Binding-site contacts:
Ligand atom NE contacts residue TYR185 of chain 1.A at 3.4 Å (h-bond).
Ligand atom CD2 contacts residue ALA82 of chain 1.A at 3.3 Å (hydrophobic).
Ligand atom CE1 contacts residue MET45 of chain 1.A at 3.4 Å (hydrophobic).
Ligand atom NE contacts residue PHE373 of chain 1.A at 3.5 Å.
Ligand atom NH1 contacts residue ARG376 of chain 1.A at 3.7 Å.
Ligand atom NE contacts residue GLN85 of chain 1.A at 3.1 Å (h-bond).
Ligand atom CB contacts residue TRP52 of chain 1.A at 3.3 Å (hydrophobic).
Ligand atom CD2 contacts residue GLY49 of chain 1.A at 3.6 Å.
Ligand atom CG contacts residue ALA82 of chain 1.A at 3.6 Å (hydrophobic).
Ligand atom CD contacts residue PHE373 of chain 1.A at 3.4 Å (hydrophobic).
Ligand atom CE1 contacts residue ASN34 of chain 1.A at 3.6 Å.
Ligand atom CD2 contacts residue LEU83 of chain 1.A at 3.6 Å (hydrophobic).
Ligand atom O contacts residue TRP52 of chain 1.A at 3.3 Å (h-bond).
Ligand atom C contacts residue PHE23 of chain 1.A at 3.6 Å (hydrophobic).
Ligand atom C contacts residue SER30 of chain 1.A at 3.4 Å.
Ligand atom CB contacts residue ALA82 of chain 1.A at 3.7 Å (hydrophobic).
Ligand atom CE1 contacts residue GLY49 of chain 1.A at 3.6 Å.
Ligand atom O contacts residue LEU56 of chain 1.A at 3.6 Å.
Ligand atom NH2 contacts residue GLY335 of chain 1.A at 3.6 Å.
Ligand atom CG contacts residue GLY49 of chain 1.A at 3.7 Å.
Ligand atom CG contacts residue PHE373 of chain 1.A at 3.5 Å (hydrophobic).
Ligand atom NH2 contacts residue GLN85 of chain 1.A at 2.5 Å (h-bond).
Ligand atom CD1 contacts residue LEU374 of chain 1.A at 3.7 Å (hydrophobic).
Ligand atom O contacts residue ASN34 of chain 1.A at 3.3 Å (h-bond).
Ligand atom CD contacts residue TYR185 of chain 1.A at 3.7 Å (hydrophobic).
Ligand atom O contacts residue ASN377 of chain 1.A at 2.9 Å (h-bond).
Ligand atom O contacts residue SER30 of chain 1.A at 2.3 Å (h-bond).
Ligand atom O contacts residue PHE23 of chain 1.A at 3.7 Å.
Ligand atom CD1 contacts residue ALA82 of chain 1.A at 3.4 Å (hydrophobic).
Ligand atom NH1 contacts residue ASP333 of chain 1.A at 3.0 Å (salt-bridge).
Ligand atom CG2 contacts residue SER27 of chain 1.A at 3.5 Å.
Ligand atom OH contacts residue ASN34 of chain 1.A at 3.5 Å (h-bond).
Ligand atom NH2 contacts residue ASP333 of chain 1.A at 3.1 Å (salt-bridge).
Ligand atom CG contacts residue TYR185 of chain 1.A at 3.7 Å (hydrophobic).
Ligand atom NH2 contacts residue ARG376 of chain 1.A at 3.5 Å.
Ligand atom CZ contacts residue GLN85 of chain 1.A at 3.2 Å.
Ligand atom CB contacts residue LEU56 of chain 1.A at 3.5 Å (hydrophobic).
Ligand atom CZ contacts residue TYR185 of chain 1.A at 3.7 Å (hydrophobic).
Ligand atom O contacts residue TRP52 of chain 1.A at 3.5 Å.
Ligand atom CG2 contacts residue ASN46 of chain 1.A at 3.2 Å.

Sequence of chain 1.A:
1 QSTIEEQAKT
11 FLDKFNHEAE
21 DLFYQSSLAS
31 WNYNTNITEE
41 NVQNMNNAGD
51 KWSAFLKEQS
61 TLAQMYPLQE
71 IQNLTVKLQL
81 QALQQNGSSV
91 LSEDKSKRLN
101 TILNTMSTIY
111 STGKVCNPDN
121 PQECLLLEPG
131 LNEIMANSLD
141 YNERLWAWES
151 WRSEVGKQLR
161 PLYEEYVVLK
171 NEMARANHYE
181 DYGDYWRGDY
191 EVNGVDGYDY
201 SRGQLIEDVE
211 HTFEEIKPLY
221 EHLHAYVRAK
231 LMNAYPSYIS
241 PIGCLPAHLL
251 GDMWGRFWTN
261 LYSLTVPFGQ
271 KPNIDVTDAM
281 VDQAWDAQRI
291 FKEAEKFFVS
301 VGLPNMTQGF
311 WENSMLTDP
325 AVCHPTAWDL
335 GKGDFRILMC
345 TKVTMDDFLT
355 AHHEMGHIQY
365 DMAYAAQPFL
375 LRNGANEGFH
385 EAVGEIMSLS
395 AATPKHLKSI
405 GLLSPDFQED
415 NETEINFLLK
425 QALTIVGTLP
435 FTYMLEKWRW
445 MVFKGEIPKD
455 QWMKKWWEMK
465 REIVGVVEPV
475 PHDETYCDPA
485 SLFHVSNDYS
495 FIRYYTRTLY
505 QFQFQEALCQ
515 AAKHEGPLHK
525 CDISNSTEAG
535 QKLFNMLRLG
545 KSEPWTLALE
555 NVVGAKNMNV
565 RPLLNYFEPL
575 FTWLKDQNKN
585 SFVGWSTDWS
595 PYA

A small-molecule ligand and the protein it binds are described below.
Small molecule (SMILES): CC[C@H](C)[C@H](NC(=O)[C@H](Cc1ccccc1)NC(=O)[C@@H]1CCCN1C(=O)[C@@H](NC(=O)[C@H](CCCN=C(N)N)NC(=O)[C@H](CC(C)C)NC(=O)[C@H](CO)NC(=O)[C@H](CCCN=C(N)N)NC(=O)[C@H](Cc1ccccc1)NC(=O)[C@@H](NC(=O)[C@H](Cc1ccc(O)cc1)NC(C)=O)C(C)C)[C@@H](C)O)C(=O)N[C@H](C=O)C(C)C